The small molecule below binds the protein below.
Small molecule (SMILES): CC(=O)N[C@@H]1[C@@H](O)[C@H](O)[C@@H](CO)O[C@H]1O

Sequence of chain 3.A:
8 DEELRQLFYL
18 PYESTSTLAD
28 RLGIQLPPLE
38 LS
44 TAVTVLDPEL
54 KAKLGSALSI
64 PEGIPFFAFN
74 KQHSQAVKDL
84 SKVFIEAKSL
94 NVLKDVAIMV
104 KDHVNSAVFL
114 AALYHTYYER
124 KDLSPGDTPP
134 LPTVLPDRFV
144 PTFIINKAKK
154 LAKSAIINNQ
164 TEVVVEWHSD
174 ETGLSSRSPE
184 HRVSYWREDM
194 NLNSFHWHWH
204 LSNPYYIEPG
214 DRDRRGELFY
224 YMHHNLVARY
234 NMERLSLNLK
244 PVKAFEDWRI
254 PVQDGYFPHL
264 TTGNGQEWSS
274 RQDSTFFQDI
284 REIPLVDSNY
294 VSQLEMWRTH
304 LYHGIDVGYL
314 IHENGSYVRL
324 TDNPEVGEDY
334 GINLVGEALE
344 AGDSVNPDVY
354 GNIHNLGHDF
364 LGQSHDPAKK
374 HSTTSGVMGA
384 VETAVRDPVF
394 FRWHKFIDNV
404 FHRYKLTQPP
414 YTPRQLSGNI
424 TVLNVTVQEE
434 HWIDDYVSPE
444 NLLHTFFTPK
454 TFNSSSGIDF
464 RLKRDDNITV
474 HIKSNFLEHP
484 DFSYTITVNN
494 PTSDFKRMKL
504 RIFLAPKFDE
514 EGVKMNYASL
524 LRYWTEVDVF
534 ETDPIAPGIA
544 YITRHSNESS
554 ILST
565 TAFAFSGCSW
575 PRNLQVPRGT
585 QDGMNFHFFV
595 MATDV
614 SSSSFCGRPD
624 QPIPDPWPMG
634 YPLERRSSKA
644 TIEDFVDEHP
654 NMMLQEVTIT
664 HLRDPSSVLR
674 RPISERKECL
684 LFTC

Binding-site contacts:
Ligand atom C5 contacts residue ASN470 of chain 3.A at 3.6 Å.
Ligand atom C7 contacts residue ASN470 of chain 3.A at 3.6 Å.
Ligand atom C6 contacts residue THR164 of chain 3.A at 3.5 Å.
Ligand atom C3 contacts residue ASN470 of chain 3.A at 3.9 Å.
Ligand atom O7 contacts residue ASN470 of chain 3.A at 3.5 Å (h-bond).
Ligand atom O6 contacts residue GLU165 of chain 3.A at 3.8 Å.
Ligand atom O6 contacts residue THR164 of chain 3.A at 2.2 Å (h-bond).
Ligand atom N2 contacts residue ASN470 of chain 3.A at 3.2 Å (h-bond).
Ligand atom C6 contacts residue GLU165 of chain 3.A at 4.1 Å.
Ligand atom C5 contacts residue THR164 of chain 3.A at 4.1 Å.
Ligand atom O5 contacts residue THR164 of chain 3.A at 3.4 Å.
Ligand atom O5 contacts residue ASN470 of chain 3.A at 2.3 Å (h-bond).
Ligand atom C2 contacts residue ASN470 of chain 3.A at 2.6 Å.
Ligand atom C1 contacts residue ASN470 of chain 3.A at 1.4 Å.
Ligand atom C4 contacts residue ASN470 of chain 3.A at 4.2 Å.
Ligand atom C1 contacts residue THR164 of chain 3.A at 4.0 Å.